Sequence of chain 1.CA:
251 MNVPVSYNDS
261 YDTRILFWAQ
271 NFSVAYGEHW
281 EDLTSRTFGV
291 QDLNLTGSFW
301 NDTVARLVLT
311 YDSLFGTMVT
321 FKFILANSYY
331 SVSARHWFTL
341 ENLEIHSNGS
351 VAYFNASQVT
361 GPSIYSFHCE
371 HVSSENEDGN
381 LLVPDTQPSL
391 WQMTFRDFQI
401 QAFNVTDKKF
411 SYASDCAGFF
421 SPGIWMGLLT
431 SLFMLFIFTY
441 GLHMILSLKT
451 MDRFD

A small-molecule ligand and the protein it binds are described below.
Small molecule (SMILES): CC(=O)N[C@@H]1[C@@H](O)[C@H](O)[C@@H](CO)O[C@H]1O

Binding-site contacts:
Ligand atom C4 contacts residue ASN301 of chain 1.CA at 4.2 Å.
Ligand atom C7 contacts residue ASN301 of chain 1.CA at 3.1 Å.
Ligand atom C2 contacts residue ASN301 of chain 1.CA at 2.4 Å.
Ligand atom C3 contacts residue ASN301 of chain 1.CA at 3.7 Å.
Ligand atom O5 contacts residue PHE299 of chain 1.CA at 3.2 Å.
Ligand atom C1 contacts residue PHE299 of chain 1.CA at 4.1 Å (hydrophobic).
Ligand atom N2 contacts residue ASN301 of chain 1.CA at 2.9 Å (h-bond).
Ligand atom N2 contacts residue THR303 of chain 1.CA at 4.3 Å.
Ligand atom O7 contacts residue ASN301 of chain 1.CA at 2.8 Å (h-bond).
Ligand atom C5 contacts residue ASN301 of chain 1.CA at 3.6 Å.
Ligand atom C5 contacts residue PHE299 of chain 1.CA at 3.9 Å (hydrophobic).
Ligand atom C1 contacts residue ASN301 of chain 1.CA at 1.4 Å.
Ligand atom C8 contacts residue ASN301 of chain 1.CA at 4.3 Å.
Ligand atom O5 contacts residue ASN301 of chain 1.CA at 2.3 Å (h-bond).
Ligand atom C6 contacts residue PHE299 of chain 1.CA at 3.6 Å (hydrophobic).